Sequence of chain 44.A:
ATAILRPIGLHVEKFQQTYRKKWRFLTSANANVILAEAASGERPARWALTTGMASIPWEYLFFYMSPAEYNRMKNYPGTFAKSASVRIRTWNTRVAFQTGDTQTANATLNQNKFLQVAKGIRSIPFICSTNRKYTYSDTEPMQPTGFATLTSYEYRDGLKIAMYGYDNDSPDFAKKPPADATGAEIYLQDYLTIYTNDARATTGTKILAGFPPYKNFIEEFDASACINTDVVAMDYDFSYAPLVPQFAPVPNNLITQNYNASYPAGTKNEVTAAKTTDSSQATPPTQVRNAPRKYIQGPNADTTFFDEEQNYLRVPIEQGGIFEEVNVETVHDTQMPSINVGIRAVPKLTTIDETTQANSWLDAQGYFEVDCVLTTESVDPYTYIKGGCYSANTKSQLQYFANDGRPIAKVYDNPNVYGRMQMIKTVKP

A small-molecule ligand and the protein it binds are described below.
Small molecule (SMILES): N=c1ccn([C@H]2C[C@H](O[P](=O)(O)OC[C@H]3O[C@@H](n4cnc5c(=O)nc(N)[nH]c54)C[C@@H]3O[P](=O)(O)OC[C@H]3O[C@@H](n4cnc5c(N)ncnc54)C[C@@H]3O)[C@@H](COP(=O)=O)O2)c(=O)[nH]1

Binding-site contacts:
Ligand atom O6 contacts residue DG3 of chain 44.C at 3.5 Å.
Ligand atom C1' contacts residue DG3 of chain 44.C at 3.7 Å.
Ligand atom N1 contacts residue DG3 of chain 44.C at 3.5 Å.
Ligand atom N4 contacts residue PHE487 of chain 44.A at 2.9 Å (h-bond).
Ligand atom C5 contacts residue VAL495 of chain 44.A at 3.0 Å (hydrophobic).
Ligand atom C5' contacts residue PHE402 of chain 44.A at 3.4 Å (hydrophobic).
Ligand atom O5' contacts residue ASP401 of chain 44.A at 3.7 Å.
Ligand atom N1 contacts residue TYR404 of chain 44.A at 3.6 Å.
Ligand atom N4 contacts residue GLU489 of chain 44.A at 3.7 Å.
Ligand atom C8 contacts residue DG3 of chain 44.C at 3.6 Å.
Ligand atom N3 contacts residue DG3 of chain 44.C at 3.4 Å.
Ligand atom C6 contacts residue VAL495 of chain 44.A at 3.7 Å (hydrophobic).
Ligand atom O3' contacts residue SER403 of chain 44.A at 3.5 Å.
Ligand atom C4' contacts residue ASP401 of chain 44.A at 3.5 Å.
Ligand atom C2' contacts residue THR494 of chain 44.A at 3.3 Å.
Ligand atom C5 contacts residue DG3 of chain 44.C at 3.4 Å.
Ligand atom O3' contacts residue ASP401 of chain 44.A at 3.5 Å.
Ligand atom O3' contacts residue HIS496 of chain 44.A at 3.7 Å.
Ligand atom C4 contacts residue VAL495 of chain 44.A at 3.1 Å (hydrophobic).
Ligand atom N4 contacts residue VAL495 of chain 44.A at 3.1 Å.
Ligand atom O6 contacts residue DG4 of chain 44.C at 3.5 Å (h-bond).
Ligand atom C2 contacts residue DG3 of chain 44.C at 3.4 Å.
Ligand atom C4 contacts residue PHE487 of chain 44.A at 3.7 Å (hydrophobic).
Ligand atom C5' contacts residue ASP401 of chain 44.A at 3.5 Å.
Ligand atom N4 contacts residue GLU493 of chain 44.A at 2.6 Å (salt-bridge).
Ligand atom O4' contacts residue SER403 of chain 44.A at 3.3 Å (h-bond).
Ligand atom O4' contacts residue DG3 of chain 44.C at 3.2 Å (h-bond).
Ligand atom C6 contacts residue TYR404 of chain 44.A at 3.6 Å (hydrophobic).
Ligand atom C5' contacts residue SER403 of chain 44.A at 3.2 Å.
Ligand atom O5' contacts residue SER403 of chain 44.A at 3.1 Å (h-bond).
Ligand atom C6 contacts residue DG3 of chain 44.C at 3.5 Å.
Ligand atom N9 contacts residue DG3 of chain 44.C at 3.6 Å.
Ligand atom C2 contacts residue TYR404 of chain 44.A at 3.6 Å (hydrophobic).
Ligand atom C4 contacts residue DG3 of chain 44.C at 3.5 Å.
Ligand atom C4 contacts residue GLU493 of chain 44.A at 3.4 Å.
Ligand atom N3 contacts residue GLU493 of chain 44.A at 3.5 Å (salt-bridge).
Ligand atom C1' contacts residue SER403 of chain 44.A at 3.2 Å.
Ligand atom OP2 contacts residue HIS496 of chain 44.A at 2.9 Å (h-bond).
Ligand atom O4' contacts residue ASP401 of chain 44.A at 3.2 Å (salt-bridge).
Ligand atom N2 contacts residue DG3 of chain 44.C at 3.5 Å (h-bond).